Sequence of chain 1.G:
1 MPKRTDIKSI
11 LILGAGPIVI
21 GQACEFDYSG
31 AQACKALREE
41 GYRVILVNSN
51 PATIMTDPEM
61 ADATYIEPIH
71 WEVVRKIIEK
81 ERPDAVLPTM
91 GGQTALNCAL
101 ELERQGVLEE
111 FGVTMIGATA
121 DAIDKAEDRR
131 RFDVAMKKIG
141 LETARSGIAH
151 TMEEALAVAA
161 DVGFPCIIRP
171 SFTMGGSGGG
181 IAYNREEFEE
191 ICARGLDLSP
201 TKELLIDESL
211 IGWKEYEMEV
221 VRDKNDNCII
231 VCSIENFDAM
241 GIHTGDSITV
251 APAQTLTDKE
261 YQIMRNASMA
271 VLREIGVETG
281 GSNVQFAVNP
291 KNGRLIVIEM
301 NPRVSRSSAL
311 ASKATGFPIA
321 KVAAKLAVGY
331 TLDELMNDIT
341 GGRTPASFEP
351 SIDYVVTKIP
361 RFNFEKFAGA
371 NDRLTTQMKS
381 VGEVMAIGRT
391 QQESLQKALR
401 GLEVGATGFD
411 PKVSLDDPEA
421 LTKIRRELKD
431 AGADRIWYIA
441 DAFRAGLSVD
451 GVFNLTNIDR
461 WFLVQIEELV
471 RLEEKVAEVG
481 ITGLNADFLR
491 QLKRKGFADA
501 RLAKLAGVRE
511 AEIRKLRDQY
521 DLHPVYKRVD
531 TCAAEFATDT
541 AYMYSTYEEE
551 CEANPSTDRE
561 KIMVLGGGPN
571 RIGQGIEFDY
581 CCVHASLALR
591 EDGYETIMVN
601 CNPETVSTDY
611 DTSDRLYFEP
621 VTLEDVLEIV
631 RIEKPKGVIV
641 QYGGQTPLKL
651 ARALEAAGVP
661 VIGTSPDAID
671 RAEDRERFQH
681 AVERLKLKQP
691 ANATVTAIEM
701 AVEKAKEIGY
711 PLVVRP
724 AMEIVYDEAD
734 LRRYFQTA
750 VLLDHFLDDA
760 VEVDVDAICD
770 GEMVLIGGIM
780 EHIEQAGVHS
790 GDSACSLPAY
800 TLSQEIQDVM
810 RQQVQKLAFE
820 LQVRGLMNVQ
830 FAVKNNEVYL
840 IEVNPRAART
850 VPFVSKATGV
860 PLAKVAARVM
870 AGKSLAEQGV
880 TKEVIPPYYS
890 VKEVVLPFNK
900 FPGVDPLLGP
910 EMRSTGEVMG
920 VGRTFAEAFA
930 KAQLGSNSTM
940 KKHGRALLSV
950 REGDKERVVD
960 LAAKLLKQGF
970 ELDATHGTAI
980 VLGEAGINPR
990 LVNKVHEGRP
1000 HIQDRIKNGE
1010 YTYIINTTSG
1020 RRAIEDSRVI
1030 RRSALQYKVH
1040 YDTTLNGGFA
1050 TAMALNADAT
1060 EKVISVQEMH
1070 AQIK

Binding-site contacts:
Ligand atom O contacts residue ASP1041 of chain 1.G at 3.2 Å.
Ligand atom C contacts residue TYR1040 of chain 1.G at 3.9 Å (hydrophobic).
Ligand atom CG contacts residue LEU895 of chain 1.G at 3.9 Å (hydrophobic).
Ligand atom NE contacts residue GLU892 of chain 1.G at 2.7 Å (salt-bridge).
Ligand atom NE contacts residue ASP791 of chain 1.G at 3.0 Å (salt-bridge).
Ligand atom CG contacts residue GLU783 of chain 1.G at 4.4 Å.
Ligand atom CA contacts residue ASP1041 of chain 1.G at 4.5 Å.
Ligand atom C contacts residue ASP1041 of chain 1.G at 3.9 Å.
Ligand atom O contacts residue THR1043 of chain 1.G at 4.3 Å.
Ligand atom O contacts residue LEU907 of chain 1.G at 3.7 Å.
Ligand atom CA contacts residue LEU907 of chain 1.G at 4.2 Å (hydrophobic).
Ligand atom CG contacts residue LEU907 of chain 1.G at 4.3 Å (hydrophobic).
Ligand atom N contacts residue TYR1040 of chain 1.G at 2.5 Å (h-bond).
Ligand atom C contacts residue LEU907 of chain 1.G at 3.4 Å (hydrophobic).
Ligand atom OXT contacts residue ASP1041 of chain 1.G at 4.5 Å.
Ligand atom CB contacts residue GLU783 of chain 1.G at 4.0 Å.
Ligand atom CA contacts residue TYR1040 of chain 1.G at 3.8 Å (hydrophobic).
Ligand atom NE contacts residue VAL893 of chain 1.G at 3.8 Å.
Ligand atom CD contacts residue ASP791 of chain 1.G at 3.3 Å.
Ligand atom OXT contacts residue LEU907 of chain 1.G at 3.1 Å.
Ligand atom CB contacts residue LEU907 of chain 1.G at 4.0 Å (hydrophobic).
Ligand atom CD contacts residue LEU895 of chain 1.G at 4.0 Å (hydrophobic).
Ligand atom C contacts residue THR1042 of chain 1.G at 3.4 Å.
Ligand atom NE contacts residue GLU783 of chain 1.G at 3.1 Å (salt-bridge).
Ligand atom CD contacts residue GLU783 of chain 1.G at 3.7 Å.
Ligand atom CD contacts residue VAL893 of chain 1.G at 4.0 Å (hydrophobic).
Ligand atom CD contacts residue LEU907 of chain 1.G at 3.7 Å (hydrophobic).
Ligand atom NE contacts residue ALA793 of chain 1.G at 3.9 Å.
Ligand atom OXT contacts residue THR1042 of chain 1.G at 2.6 Å (h-bond).
Ligand atom OXT contacts residue TYR1040 of chain 1.G at 4.3 Å.
Ligand atom N contacts residue ASP1041 of chain 1.G at 3.5 Å (salt-bridge).
Ligand atom CD contacts residue GLU892 of chain 1.G at 3.9 Å.
Ligand atom N contacts residue HIS1039 of chain 1.G at 4.2 Å.
Ligand atom O contacts residue THR1042 of chain 1.G at 2.9 Å (h-bond).
Ligand atom O contacts residue TYR1040 of chain 1.G at 3.9 Å.
Ligand atom CB contacts residue GLU892 of chain 1.G at 4.5 Å.
Ligand atom CG contacts residue GLU892 of chain 1.G at 4.1 Å.
Ligand atom NE contacts residue SER792 of chain 1.G at 4.3 Å.

This protein binds this small molecule.
Small molecule (SMILES): NCCC[C@H](N)C(=O)O